Sequence of chain 1.A:
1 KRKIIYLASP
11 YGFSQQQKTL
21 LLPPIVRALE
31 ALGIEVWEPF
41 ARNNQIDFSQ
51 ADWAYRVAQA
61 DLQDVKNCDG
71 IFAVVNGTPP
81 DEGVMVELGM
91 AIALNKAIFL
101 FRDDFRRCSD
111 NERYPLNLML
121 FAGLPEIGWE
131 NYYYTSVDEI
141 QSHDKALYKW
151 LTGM

Sequence of chain 1.B:
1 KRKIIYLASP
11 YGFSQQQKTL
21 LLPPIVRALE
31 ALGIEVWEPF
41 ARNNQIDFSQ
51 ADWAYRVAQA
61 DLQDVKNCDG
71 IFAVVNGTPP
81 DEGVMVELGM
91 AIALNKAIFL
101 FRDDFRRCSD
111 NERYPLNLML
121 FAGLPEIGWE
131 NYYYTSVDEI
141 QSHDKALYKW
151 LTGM

This protein binds this small molecule.
Small molecule (SMILES): O=c1[nH]cnc2c(C[NH+]3C[C@H](CO)[C@@H](O)C3)c[nH]c12

Binding-site contacts:
Ligand atom N7 contacts residue PHE13 of chain 1.A at 3.7 Å.
Ligand atom O5' contacts residue ASN117 of chain 1.C at 2.9 Å (h-bond).
Ligand atom C6' contacts residue GLU87 of chain 1.A at 3.1 Å.
Ligand atom O5' contacts residue PHE13 of chain 1.A at 3.4 Å.
Ligand atom C10 contacts residue ASP61 of chain 1.A at 2.8 Å.
Ligand atom C2' contacts residue GLU87 of chain 1.A at 3.6 Å.
Ligand atom O3' contacts residue SER9 of chain 1.A at 3.4 Å (h-bond).
Ligand atom C3' contacts residue SER9 of chain 1.A at 3.1 Å.
Ligand atom C4' contacts residue VAL84 of chain 1.A at 3.7 Å (hydrophobic).
Ligand atom N7 contacts residue ASP110 of chain 1.C at 2.7 Å (salt-bridge).
Ligand atom N7 contacts residue LEU118 of chain 1.C at 3.7 Å.
Ligand atom N1' contacts residue ASP61 of chain 1.A at 3.3 Å (salt-bridge).
Ligand atom C2 contacts residue VAL57 of chain 1.A at 3.5 Å (hydrophobic).
Ligand atom C5' contacts residue ASP81 of chain 1.A at 3.3 Å.
Ligand atom C4 contacts residue VAL57 of chain 1.A at 3.5 Å (hydrophobic).
Ligand atom N3 contacts residue ASP61 of chain 1.A at 3.1 Å (salt-bridge).
Ligand atom C10 contacts residue GLU87 of chain 1.A at 3.4 Å.
Ligand atom O3' contacts residue ALA8 of chain 1.A at 3.5 Å.
Ligand atom O6 contacts residue PHE40 of chain 1.A at 3.7 Å.
Ligand atom C10 contacts residue MET119 of chain 1.C at 3.5 Å (hydrophobic).
Ligand atom N3 contacts residue VAL57 of chain 1.A at 3.3 Å.
Ligand atom C8 contacts residue ASP110 of chain 1.C at 3.0 Å.
Ligand atom C4' contacts residue ASP81 of chain 1.A at 3.7 Å.
Ligand atom N1' contacts residue GLU87 of chain 1.A at 2.6 Å (salt-bridge).
Ligand atom C6 contacts residue PHE40 of chain 1.A at 3.5 Å (hydrophobic).
Ligand atom C2' contacts residue PRO39 of chain 1.A at 3.7 Å (hydrophobic).
Ligand atom C4 contacts residue ASP61 of chain 1.A at 3.7 Å.
Ligand atom C4' contacts residue GLU87 of chain 1.A at 3.7 Å.
Ligand atom O3' contacts residue PRO39 of chain 1.A at 3.6 Å.
Ligand atom O5' contacts residue ASP81 of chain 1.A at 2.6 Å (salt-bridge).
Ligand atom C3' contacts residue GLU87 of chain 1.A at 3.6 Å.
Ligand atom O5' contacts residue GLY83 of chain 1.A at 3.5 Å.
Ligand atom C4' contacts residue SER9 of chain 1.A at 3.5 Å.
Ligand atom C2' contacts residue ASP61 of chain 1.A at 3.7 Å.
Ligand atom C9 contacts residue ASP61 of chain 1.A at 3.7 Å.
Ligand atom N1 contacts residue PHE40 of chain 1.A at 3.5 Å.
Ligand atom O3' contacts residue GLU87 of chain 1.A at 2.6 Å (salt-bridge).
Ligand atom C5' contacts residue PHE13 of chain 1.A at 3.4 Å (hydrophobic).
Ligand atom C5' contacts residue SER9 of chain 1.A at 3.5 Å.
Ligand atom C6' contacts residue GLY83 of chain 1.A at 3.6 Å.

Sequence of chain 1.C:
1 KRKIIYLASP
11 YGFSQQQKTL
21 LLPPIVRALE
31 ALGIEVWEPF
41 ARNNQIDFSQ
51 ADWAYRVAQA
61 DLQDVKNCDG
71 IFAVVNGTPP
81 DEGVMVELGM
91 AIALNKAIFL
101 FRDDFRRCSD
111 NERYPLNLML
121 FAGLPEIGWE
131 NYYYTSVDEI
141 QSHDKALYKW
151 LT